Sequence of chain 2.A:
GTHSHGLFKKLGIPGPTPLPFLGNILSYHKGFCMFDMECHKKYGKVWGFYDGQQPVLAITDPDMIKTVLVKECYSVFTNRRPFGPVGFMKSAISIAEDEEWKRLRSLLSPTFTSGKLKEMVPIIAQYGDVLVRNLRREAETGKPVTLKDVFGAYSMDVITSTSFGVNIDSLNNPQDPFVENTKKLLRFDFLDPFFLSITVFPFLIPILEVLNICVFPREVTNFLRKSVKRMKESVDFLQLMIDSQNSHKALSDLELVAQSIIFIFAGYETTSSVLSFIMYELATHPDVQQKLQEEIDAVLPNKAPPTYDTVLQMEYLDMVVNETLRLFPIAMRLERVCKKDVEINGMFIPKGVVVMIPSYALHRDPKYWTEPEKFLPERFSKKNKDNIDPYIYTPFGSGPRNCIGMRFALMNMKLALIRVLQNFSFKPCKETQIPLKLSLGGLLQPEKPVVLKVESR

The protein below binds the small molecule below.
Small molecule (SMILES): C/C(=C/COc1c2ccoc2cc2oc(=O)ccc12)CC[C@H](O)C(C)(C)O

Binding-site contacts:
Ligand atom O10 contacts residue GLU354 of chain 2.A at 4.1 Å.
Ligand atom O27 contacts residue ARG192 of chain 2.A at 3.5 Å.
Ligand atom C22 contacts residue ALA285 of chain 2.A at 3.8 Å (hydrophobic).
Ligand atom C08 contacts residue PHE195 of chain 2.A at 3.5 Å (hydrophobic).
Ligand atom C18 contacts residue SER99 of chain 2.A at 3.3 Å.
Ligand atom O10 contacts residue ARG352 of chain 2.A at 3.5 Å.
Ligand atom O19 contacts residue ALA285 of chain 2.A at 3.9 Å.
Ligand atom O20 contacts residue PHE284 of chain 2.A at 3.5 Å.
Ligand atom C04 contacts residue ALA350 of chain 2.A at 3.9 Å (hydrophobic).
Ligand atom C18 contacts residue PHE284 of chain 2.A at 4.1 Å (hydrophobic).
Ligand atom C16 contacts residue HEM1 of chain 2.B at 4.1 Å.
Ligand atom C14 contacts residue HEM1 of chain 2.B at 4.0 Å.
Ligand atom C05 contacts residue PHE195 of chain 2.A at 3.6 Å (hydrophobic).
Ligand atom O13 contacts residue HEM1 of chain 2.B at 3.6 Å.
Ligand atom C23 contacts residue ARG192 of chain 2.A at 3.5 Å.
Ligand atom C21 contacts residue ALA285 of chain 2.A at 4.0 Å (hydrophobic).
Ligand atom C26 contacts residue ALA350 of chain 2.A at 3.5 Å (hydrophobic).
Ligand atom O19 contacts residue PHE284 of chain 2.A at 3.9 Å.
Ligand atom C21 contacts residue PHE284 of chain 2.A at 4.0 Å (hydrophobic).
Ligand atom C09 contacts residue ALA350 of chain 2.A at 3.5 Å (hydrophobic).
Ligand atom O06 contacts residue PHE195 of chain 2.A at 4.0 Å.
Ligand atom O27 contacts residue THR289 of chain 2.A at 3.2 Å.
Ligand atom O19 contacts residue SER99 of chain 2.A at 2.6 Å (h-bond).
Ligand atom C01 contacts residue LEU353 of chain 2.A at 4.0 Å (hydrophobic).
Ligand atom C22 contacts residue ARG192 of chain 2.A at 3.3 Å.
Ligand atom C01 contacts residue GLU354 of chain 2.A at 3.4 Å.
Ligand atom C26 contacts residue ARG192 of chain 2.A at 4.0 Å.
Ligand atom C09 contacts residue PHE37 of chain 2.A at 3.9 Å (hydrophobic).
Ligand atom C17 contacts residue SER99 of chain 2.A at 3.0 Å.
Ligand atom C01 contacts residue ARG352 of chain 2.A at 3.8 Å.
Ligand atom C08 contacts residue PHE37 of chain 2.A at 3.5 Å (hydrophobic).
Ligand atom C26 contacts residue ILE349 of chain 2.A at 3.8 Å (hydrophobic).
Ligand atom C02 contacts residue ARG352 of chain 2.A at 3.8 Å.
Ligand atom C25 contacts residue ALA350 of chain 2.A at 3.1 Å (hydrophobic).
Ligand atom C18 contacts residue ALA285 of chain 2.A at 4.0 Å (hydrophobic).
Ligand atom C23 contacts residue THR289 of chain 2.A at 4.1 Å.
Ligand atom O20 contacts residue ALA285 of chain 2.A at 3.3 Å.
Ligand atom O19 contacts residue ILE281 of chain 2.A at 3.1 Å.
Ligand atom C09 contacts residue MET351 of chain 2.A at 3.5 Å (hydrophobic).
Ligand atom C11 contacts residue ARG352 of chain 2.A at 3.7 Å.